Sequence of chain 1.A:
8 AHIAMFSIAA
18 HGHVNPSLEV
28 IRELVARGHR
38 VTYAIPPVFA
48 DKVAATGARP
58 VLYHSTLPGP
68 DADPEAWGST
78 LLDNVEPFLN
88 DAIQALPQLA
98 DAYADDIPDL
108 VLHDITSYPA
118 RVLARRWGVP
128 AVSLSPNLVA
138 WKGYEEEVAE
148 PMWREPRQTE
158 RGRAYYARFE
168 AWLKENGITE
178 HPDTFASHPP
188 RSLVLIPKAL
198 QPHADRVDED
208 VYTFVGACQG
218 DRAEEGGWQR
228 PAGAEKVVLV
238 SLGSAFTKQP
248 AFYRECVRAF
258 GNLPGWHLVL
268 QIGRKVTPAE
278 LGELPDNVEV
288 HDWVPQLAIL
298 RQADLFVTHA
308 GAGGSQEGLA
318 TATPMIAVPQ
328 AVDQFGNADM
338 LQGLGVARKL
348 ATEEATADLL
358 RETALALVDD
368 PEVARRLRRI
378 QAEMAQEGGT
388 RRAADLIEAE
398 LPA

Binding-site contacts:
Ligand atom C21 contacts residue ASN81 of chain 1.A at 3.5 Å.
Ligand atom C34 contacts residue SER184 of chain 1.A at 4.1 Å.
Ligand atom C33 contacts residue PHE85 of chain 1.A at 3.8 Å (hydrophobic).
Ligand atom O12 contacts residue SER184 of chain 1.A at 3.6 Å (h-bond).
Ligand atom C33 contacts residue TYR115 of chain 1.A at 3.9 Å (hydrophobic).
Ligand atom C9 contacts residue TYR115 of chain 1.A at 4.2 Å (hydrophobic).
Ligand atom C37 contacts residue VAL136 of chain 1.A at 4.0 Å (hydrophobic).
Ligand atom O8 contacts residue HIS20 of chain 1.A at 2.8 Å (h-bond).
Ligand atom C12 contacts residue SER184 of chain 1.A at 4.0 Å.
Ligand atom C29 contacts residue HIS20 of chain 1.A at 3.8 Å.
Ligand atom C28 contacts residue TRP74 of chain 1.A at 4.0 Å (hydrophobic).
Ligand atom C32 contacts residue PHE85 of chain 1.A at 3.8 Å (hydrophobic).
Ligand atom C27 contacts residue ASN81 of chain 1.A at 3.5 Å.
Ligand atom C34 contacts residue ALA183 of chain 1.A at 3.6 Å (hydrophobic).
Ligand atom N1 contacts residue HIS20 of chain 1.A at 4.2 Å.
Ligand atom C34 contacts residue TYR115 of chain 1.A at 4.0 Å (hydrophobic).
Ligand atom C30 contacts residue LEU135 of chain 1.A at 4.2 Å (hydrophobic).
Ligand atom C32 contacts residue ASN81 of chain 1.A at 4.1 Å.
Ligand atom O1 contacts residue TYR141 of chain 1.A at 4.2 Å.
Ligand atom C37 contacts residue ALA137 of chain 1.A at 3.9 Å (hydrophobic).
Ligand atom C29 contacts residue TRP74 of chain 1.A at 3.7 Å (hydrophobic).
Ligand atom C31 contacts residue ILE112 of chain 1.A at 4.1 Å (hydrophobic).
Ligand atom O13 contacts residue ALA183 of chain 1.A at 3.7 Å.
Ligand atom O11 contacts residue TYR115 of chain 1.A at 4.2 Å.
Ligand atom O13 contacts residue SER184 of chain 1.A at 2.8 Å (h-bond).
Ligand atom C37 contacts residue TYR141 of chain 1.A at 4.1 Å (hydrophobic).
Ligand atom C7 contacts residue PHE85 of chain 1.A at 4.2 Å (hydrophobic).
Ligand atom O11 contacts residue VAL82 of chain 1.A at 3.6 Å.
Ligand atom C30 contacts residue ASN134 of chain 1.A at 3.8 Å.
Ligand atom C2 contacts residue ASN134 of chain 1.A at 3.7 Å.
Ligand atom C8 contacts residue PHE85 of chain 1.A at 4.0 Å (hydrophobic).
Ligand atom O2 contacts residue ASN134 of chain 1.A at 4.1 Å.
Ligand atom C35 contacts residue ILE112 of chain 1.A at 3.7 Å (hydrophobic).
Ligand atom C31 contacts residue ASN134 of chain 1.A at 3.5 Å.
Ligand atom C25 contacts residue TRP74 of chain 1.A at 3.8 Å (hydrophobic).
Ligand atom C19 contacts residue VAL329 of chain 1.A at 3.6 Å (hydrophobic).
Ligand atom C37 contacts residue LEU135 of chain 1.A at 3.7 Å (hydrophobic).
Ligand atom C23 contacts residue HIS20 of chain 1.A at 3.5 Å.
Ligand atom C27 contacts residue TRP74 of chain 1.A at 3.7 Å (hydrophobic).
Ligand atom C33 contacts residue THR113 of chain 1.A at 4.3 Å.

A small-molecule ligand and the protein it binds are described below.
Small molecule (SMILES): CC[C@H]1OC(=O)[C@H](C)[C@@H](O[C@H]2C[C@@](C)(OC)[C@@H](O)[C@H](C)O2)[C@H](C)[C@@H](O[C@@H]2O[C@H](C)C[C@H](N(C)C)[C@H]2O)[C@](C)(O)C[C@@H](C)C(=O)[C@H](C)[C@@H](O)[C@]1(C)O